Binding-site contacts:
Ligand atom C6 contacts residue TRP68 of chain 1.A at 3.6 Å (hydrophobic).
Ligand atom C6 contacts residue TRP256 of chain 1.A at 3.7 Å (hydrophobic).
Ligand atom O5 contacts residue TRP256 of chain 1.A at 3.5 Å (h-bond).
Ligand atom O6 contacts residue GLU240 of chain 1.A at 3.3 Å (salt-bridge).
Ligand atom O6 contacts residue TRP256 of chain 1.A at 3.6 Å.
Ligand atom O4 contacts residue THR67 of chain 1.A at 2.3 Å (h-bond).
Ligand atom C2 contacts residue ARG260 of chain 1.A at 3.4 Å.
Ligand atom O4 contacts residue GLU118 of chain 1.A at 3.6 Å (salt-bridge).
Ligand atom O3 contacts residue MET334 of chain 1.A at 3.5 Å.
Ligand atom O2 contacts residue PRO14 of chain 1.A at 3.6 Å.
Ligand atom O2 contacts residue GLY297 of chain 1.A at 2.8 Å (h-bond).
Ligand atom O3 contacts residue THR66 of chain 1.A at 2.5 Å (h-bond).
Ligand atom C2 contacts residue TRP42 of chain 1.A at 3.6 Å (hydrophobic).
Ligand atom C6 contacts residue GLU240 of chain 1.A at 3.1 Å.
Ligand atom O4 contacts residue THR66 of chain 1.A at 3.4 Å (h-bond).
Ligand atom O5 contacts residue HIS181 of chain 1.A at 3.6 Å.
Ligand atom O3 contacts residue PRO14 of chain 1.A at 3.5 Å (h-bond).
Ligand atom C3 contacts residue ARG260 of chain 1.A at 3.6 Å.
Ligand atom C2 contacts residue GLU118 of chain 1.A at 3.5 Å.
Ligand atom O4 contacts residue TRP256 of chain 1.A at 3.6 Å.
Ligand atom O2 contacts residue GLU118 of chain 1.A at 2.9 Å (salt-bridge).
Ligand atom C3 contacts residue THR66 of chain 1.A at 3.6 Å.
Ligand atom C3 contacts residue GLY297 of chain 1.A at 3.2 Å.
Ligand atom O3 contacts residue ARG260 of chain 1.A at 2.8 Å (salt-bridge).
Ligand atom O6 contacts residue THR179 of chain 1.A at 3.4 Å.
Ligand atom O3 contacts residue GLY296 of chain 1.A at 3.5 Å.
Ligand atom O4 contacts residue GLY65 of chain 1.A at 3.2 Å.
Ligand atom O4 contacts residue ARG260 of chain 1.A at 3.3 Å (salt-bridge).
Ligand atom O4 contacts residue ARG120 of chain 1.A at 3.5 Å (salt-bridge).
Ligand atom O2 contacts residue PRO11 of chain 1.A at 2.9 Å (h-bond).
Ligand atom O3 contacts residue GLY297 of chain 1.A at 3.2 Å (h-bond).
Ligand atom O2 contacts residue ARG178 of chain 1.A at 3.4 Å (salt-bridge).
Ligand atom O6 contacts residue HIS181 of chain 1.A at 3.2 Å.
Ligand atom C4 contacts residue THR67 of chain 1.A at 3.3 Å.
Ligand atom O6 contacts residue GLN244 of chain 1.A at 3.0 Å (h-bond).
Ligand atom O2 contacts residue ARG260 of chain 1.A at 2.6 Å (salt-bridge).
Ligand atom C4 contacts residue ARG260 of chain 1.A at 3.4 Å.
Ligand atom C3 contacts residue PRO11 of chain 1.A at 3.6 Å (hydrophobic).
Ligand atom C2 contacts residue GLY268 of chain 1.A at 3.5 Å.
Ligand atom O6 contacts residue TRP42 of chain 1.A at 3.6 Å.

Sequence of chain 1.A:
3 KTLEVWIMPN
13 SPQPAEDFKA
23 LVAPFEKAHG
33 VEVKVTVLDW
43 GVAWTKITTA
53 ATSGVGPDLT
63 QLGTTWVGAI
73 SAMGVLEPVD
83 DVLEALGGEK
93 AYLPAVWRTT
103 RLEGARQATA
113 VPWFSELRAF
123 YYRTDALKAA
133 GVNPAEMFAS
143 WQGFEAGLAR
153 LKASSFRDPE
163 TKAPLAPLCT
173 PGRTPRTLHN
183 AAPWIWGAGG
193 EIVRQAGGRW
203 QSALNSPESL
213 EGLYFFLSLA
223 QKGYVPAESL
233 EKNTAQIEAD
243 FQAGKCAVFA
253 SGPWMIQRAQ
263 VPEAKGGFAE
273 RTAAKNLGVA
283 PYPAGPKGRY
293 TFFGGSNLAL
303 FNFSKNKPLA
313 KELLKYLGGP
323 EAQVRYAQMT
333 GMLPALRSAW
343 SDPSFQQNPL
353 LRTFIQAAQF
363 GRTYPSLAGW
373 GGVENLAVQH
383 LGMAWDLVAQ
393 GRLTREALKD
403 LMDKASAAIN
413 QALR

A small-molecule ligand and the protein it binds are described below.
Small molecule (SMILES): OC[C@H]1O[C@@H](O[C@H]2[C@H](O)[C@@H](O)[C@H](O[C@H]3[C@H](O)[C@@H](O)[C@H](O[C@H]4[C@H](O)[C@@H](O)[C@H](O[C@H]5[C@H](O)[C@@H](O)[C@H](O)O[C@@H]5CO)O[C@@H]4CO)O[C@@H]3CO)O[C@@H]2CO)[C@H](O)[C@@H](O)[C@@H]1O